Binding-site contacts:
Ligand atom C5 contacts residue ASN616 of chain 1.A at 3.7 Å.
Ligand atom C8 contacts residue ASN616 of chain 1.A at 4.2 Å.
Ligand atom O7 contacts residue ASN616 of chain 1.A at 3.0 Å (h-bond).
Ligand atom C2 contacts residue ASN616 of chain 1.A at 2.4 Å.
Ligand atom C3 contacts residue ASN616 of chain 1.A at 3.8 Å.
Ligand atom C7 contacts residue ASN616 of chain 1.A at 3.1 Å.
Ligand atom C1 contacts residue ASN616 of chain 1.A at 1.4 Å.
Ligand atom C6 contacts residue THR618 of chain 1.A at 4.4 Å.
Ligand atom O5 contacts residue THR618 of chain 1.A at 4.0 Å.
Ligand atom C4 contacts residue ASN616 of chain 1.A at 4.2 Å.
Ligand atom N2 contacts residue ASN616 of chain 1.A at 2.9 Å (h-bond).
Ligand atom C8 contacts residue GLN644 of chain 1.A at 4.1 Å.
Ligand atom O5 contacts residue ASN616 of chain 1.A at 2.4 Å (h-bond).

Sequence of chain 1.A:
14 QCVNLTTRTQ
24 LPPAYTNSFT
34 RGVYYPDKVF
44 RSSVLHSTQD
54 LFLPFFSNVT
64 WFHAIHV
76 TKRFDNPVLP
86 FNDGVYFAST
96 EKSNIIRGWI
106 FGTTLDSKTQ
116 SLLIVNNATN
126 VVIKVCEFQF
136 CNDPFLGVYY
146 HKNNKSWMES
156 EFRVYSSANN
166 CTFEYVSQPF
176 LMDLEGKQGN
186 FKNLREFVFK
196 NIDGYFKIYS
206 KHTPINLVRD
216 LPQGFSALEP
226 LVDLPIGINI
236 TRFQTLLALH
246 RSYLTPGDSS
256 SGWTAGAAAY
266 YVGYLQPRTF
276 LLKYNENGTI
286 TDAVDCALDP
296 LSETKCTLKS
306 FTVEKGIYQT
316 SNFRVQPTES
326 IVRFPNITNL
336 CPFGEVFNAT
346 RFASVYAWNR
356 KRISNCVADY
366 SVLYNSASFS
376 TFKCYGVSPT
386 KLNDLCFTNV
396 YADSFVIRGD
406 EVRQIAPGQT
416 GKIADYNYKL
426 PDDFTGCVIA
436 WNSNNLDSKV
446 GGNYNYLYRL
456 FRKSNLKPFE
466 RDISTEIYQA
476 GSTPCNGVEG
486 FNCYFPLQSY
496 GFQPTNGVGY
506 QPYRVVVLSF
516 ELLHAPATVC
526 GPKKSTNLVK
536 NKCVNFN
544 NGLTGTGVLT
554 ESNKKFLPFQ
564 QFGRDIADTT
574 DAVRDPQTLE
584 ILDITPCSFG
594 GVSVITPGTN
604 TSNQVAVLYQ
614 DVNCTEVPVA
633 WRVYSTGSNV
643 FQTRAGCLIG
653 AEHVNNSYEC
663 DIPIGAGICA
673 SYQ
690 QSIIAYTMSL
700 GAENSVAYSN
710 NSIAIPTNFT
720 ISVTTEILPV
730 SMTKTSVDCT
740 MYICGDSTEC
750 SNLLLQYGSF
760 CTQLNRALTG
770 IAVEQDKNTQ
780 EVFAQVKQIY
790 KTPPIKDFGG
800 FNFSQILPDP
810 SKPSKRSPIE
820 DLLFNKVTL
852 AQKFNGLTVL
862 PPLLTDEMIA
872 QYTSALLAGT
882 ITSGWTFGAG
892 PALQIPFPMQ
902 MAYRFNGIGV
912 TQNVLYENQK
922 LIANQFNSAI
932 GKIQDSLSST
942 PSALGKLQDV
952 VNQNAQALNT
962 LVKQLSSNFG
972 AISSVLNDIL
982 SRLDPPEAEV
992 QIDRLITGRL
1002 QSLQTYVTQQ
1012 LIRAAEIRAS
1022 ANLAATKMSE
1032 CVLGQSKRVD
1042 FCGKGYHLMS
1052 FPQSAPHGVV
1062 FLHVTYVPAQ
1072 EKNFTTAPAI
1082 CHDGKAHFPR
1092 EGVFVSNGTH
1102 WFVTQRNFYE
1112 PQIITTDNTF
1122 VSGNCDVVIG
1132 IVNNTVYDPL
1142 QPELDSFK

This small molecule binds to this protein.
Small molecule (SMILES): CC(=O)N[C@@H]1[C@@H](O)[C@H](O)[C@@H](CO)O[C@H]1O